Binding-site contacts:
Ligand atom N contacts residue SER136 of chain 1.D at 3.8 Å.
Ligand atom CD contacts residue ASP40 of chain 1.C at 3.4 Å.
Ligand atom O contacts residue TYR162 of chain 1.D at 3.3 Å.
Ligand atom O contacts residue GLY154 of chain 1.D at 2.7 Å (h-bond).
Ligand atom NH2 contacts residue TYR151 of chain 1.D at 2.3 Å (h-bond).
Ligand atom C contacts residue GLY152 of chain 1.D at 3.8 Å.
Ligand atom CG contacts residue HIS52 of chain 1.D at 3.5 Å.
Ligand atom CZ contacts residue ASP130 of chain 1.D at 3.2 Å.
Ligand atom C contacts residue GLY154 of chain 1.D at 3.7 Å.
Ligand atom CE contacts residue ASP40 of chain 1.C at 3.6 Å.
Ligand atom CE contacts residue GLY39 of chain 1.C at 3.8 Å.
Ligand atom NZ contacts residue GLY39 of chain 1.C at 2.6 Å (h-bond).
Ligand atom OXT contacts residue HIS52 of chain 1.D at 2.4 Å (h-bond).
Ligand atom NH2 contacts residue ASP130 of chain 1.D at 3.0 Å (salt-bridge).
Ligand atom CA contacts residue SER136 of chain 1.D at 3.4 Å.
Ligand atom NH1 contacts residue TYR131 of chain 1.D at 3.3 Å (h-bond).
Ligand atom C contacts residue HIS52 of chain 1.D at 3.3 Å.
Ligand atom CZ contacts residue TYR162 of chain 1.D at 3.7 Å (hydrophobic).
Ligand atom C4 contacts residue TYR162 of chain 1.D at 3.5 Å (hydrophobic).
Ligand atom NZ contacts residue PHE41 of chain 1.C at 3.3 Å (h-bond).
Ligand atom CZ contacts residue TYR131 of chain 1.D at 2.9 Å (hydrophobic).
Ligand atom N contacts residue ASN153 of chain 1.D at 3.5 Å (h-bond).
Ligand atom N contacts residue GLY152 of chain 1.D at 3.1 Å (h-bond).
Ligand atom NH1 contacts residue ASP130 of chain 1.D at 2.5 Å (salt-bridge).
Ligand atom NZ contacts residue ASN153 of chain 1.D at 3.0 Å (h-bond).
Ligand atom NE contacts residue TYR131 of chain 1.D at 3.4 Å (h-bond).
Ligand atom N contacts residue HIS52 of chain 1.D at 3.3 Å (h-bond).
Ligand atom NZ contacts residue ASP40 of chain 1.C at 3.5 Å (salt-bridge).
Ligand atom C contacts residue HIS52 of chain 1.D at 3.8 Å.
Ligand atom N contacts residue GLY152 of chain 1.D at 3.0 Å (h-bond).
Ligand atom O contacts residue ASN153 of chain 1.D at 3.7 Å.
Ligand atom C contacts residue SER136 of chain 1.D at 3.7 Å.
Ligand atom O1 contacts residue VAL156 of chain 1.D at 3.2 Å.
Ligand atom NZ contacts residue ASP76 of chain 1.D at 3.8 Å.
Ligand atom CA contacts residue HIS52 of chain 1.D at 3.7 Å.
Ligand atom NH2 contacts residue TYR131 of chain 1.D at 2.9 Å (h-bond).
Ligand atom CA contacts residue GLY152 of chain 1.D at 3.4 Å.
Ligand atom OXT contacts residue SER136 of chain 1.D at 3.2 Å (h-bond).
Ligand atom CZ contacts residue TYR151 of chain 1.D at 3.5 Å (hydrophobic).
Ligand atom NH2 contacts residue TYR162 of chain 1.D at 3.1 Å.

Sequence of chain 1.C:
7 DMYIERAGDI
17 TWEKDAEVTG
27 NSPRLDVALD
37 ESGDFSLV

Sequence of chain 1.D:
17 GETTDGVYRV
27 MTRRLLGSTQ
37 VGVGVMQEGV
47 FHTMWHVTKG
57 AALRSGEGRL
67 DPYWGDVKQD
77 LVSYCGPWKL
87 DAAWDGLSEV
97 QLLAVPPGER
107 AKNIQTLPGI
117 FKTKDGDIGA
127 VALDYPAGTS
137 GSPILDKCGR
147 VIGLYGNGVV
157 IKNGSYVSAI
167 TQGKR

This small molecule binds to this protein.
Small molecule (SMILES): NCCCC[C@H](NC(=O)[C@@H](CCCCN)NC(=O)Cc1ccc(CN=C(N)N)cc1)C(=O)N[C@H](CCCN=C(N)N)C(=O)O